Sequence of chain 1.A:
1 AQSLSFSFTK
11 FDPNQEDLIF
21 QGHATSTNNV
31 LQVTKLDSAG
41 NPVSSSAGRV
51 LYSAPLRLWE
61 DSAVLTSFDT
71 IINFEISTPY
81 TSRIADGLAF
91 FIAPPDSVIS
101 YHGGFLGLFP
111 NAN

Sequence of chain 1.E:
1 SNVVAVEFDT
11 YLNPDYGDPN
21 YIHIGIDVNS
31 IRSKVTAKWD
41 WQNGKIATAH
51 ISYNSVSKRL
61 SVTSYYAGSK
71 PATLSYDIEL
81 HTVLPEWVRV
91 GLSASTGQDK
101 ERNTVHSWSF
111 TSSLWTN

A small-molecule ligand and the protein it binds are described below.
Small molecule (SMILES): OC[C@H]1O[C@H](O)[C@@H](O)[C@@H](O)[C@@H]1O

Binding-site contacts:
Ligand atom O5 contacts residue GLN98 of chain 1.E at 3.1 Å (h-bond).
Ligand atom O5 contacts residue ASP99 of chain 1.E at 4.4 Å.
Ligand atom O6 contacts residue GLY97 of chain 1.E at 3.4 Å.
Ligand atom O6 contacts residue ASP99 of chain 1.E at 2.6 Å (salt-bridge).
Ligand atom C4 contacts residue ASN13 of chain 1.E at 3.9 Å.
Ligand atom C3 contacts residue GLY103 of chain 1.A at 4.4 Å.
Ligand atom O4 contacts residue ASP86 of chain 1.A at 3.4 Å (salt-bridge).
Ligand atom C6 contacts residue GLY97 of chain 1.E at 4.3 Å.
Ligand atom O3 contacts residue TYR16 of chain 1.E at 3.6 Å (h-bond).
Ligand atom O6 contacts residue TYR11 of chain 1.E at 4.4 Å.
Ligand atom O3 contacts residue ASN13 of chain 1.E at 4.0 Å.
Ligand atom O2 contacts residue GLN98 of chain 1.E at 4.4 Å.
Ligand atom C6 contacts residue ASP86 of chain 1.A at 3.0 Å.
Ligand atom O6 contacts residue ASP86 of chain 1.A at 3.7 Å.
Ligand atom C6 contacts residue TYR11 of chain 1.E at 3.3 Å (hydrophobic).
Ligand atom C5 contacts residue TYR11 of chain 1.E at 3.4 Å (hydrophobic).
Ligand atom C6 contacts residue ALA85 of chain 1.A at 3.7 Å (hydrophobic).
Ligand atom O4 contacts residue ASN13 of chain 1.E at 2.7 Å (h-bond).
Ligand atom O5 contacts residue GLY97 of chain 1.E at 4.0 Å.
Ligand atom C1 contacts residue GLN98 of chain 1.E at 3.9 Å.
Ligand atom O3 contacts residue GLY103 of chain 1.A at 3.9 Å.
Ligand atom C6 contacts residue ASP99 of chain 1.E at 4.0 Å.
Ligand atom O4 contacts residue GLY104 of chain 1.A at 3.2 Å (h-bond).
Ligand atom O4 contacts residue GLY103 of chain 1.A at 4.0 Å.
Ligand atom C4 contacts residue ASP86 of chain 1.A at 3.5 Å.
Ligand atom O1 contacts residue GLN98 of chain 1.E at 4.2 Å.
Ligand atom O2 contacts residue GLY97 of chain 1.E at 4.2 Å.
Ligand atom O6 contacts residue GLN98 of chain 1.E at 2.9 Å (h-bond).
Ligand atom C4 contacts residue GLY104 of chain 1.A at 3.6 Å.
Ligand atom C5 contacts residue ASP86 of chain 1.A at 3.8 Å.
Ligand atom C4 contacts residue GLY103 of chain 1.A at 3.8 Å.
Ligand atom O6 contacts residue ALA85 of chain 1.A at 3.8 Å.
Ligand atom C4 contacts residue TYR11 of chain 1.E at 4.1 Å (hydrophobic).
Ligand atom C6 contacts residue GLN98 of chain 1.E at 4.0 Å.
Ligand atom C3 contacts residue ASN13 of chain 1.E at 4.0 Å.
Ligand atom C3 contacts residue GLY104 of chain 1.A at 4.2 Å.
Ligand atom O3 contacts residue GLY104 of chain 1.A at 3.5 Å (h-bond).
Ligand atom C5 contacts residue GLN98 of chain 1.E at 4.2 Å.
Ligand atom O2 contacts residue GLY103 of chain 1.A at 4.0 Å.
Ligand atom O4 contacts residue TYR11 of chain 1.E at 3.3 Å.